Binding-site contacts:
Ligand atom O6 contacts residue GLN587 of chain 1.P at 4.4 Å.
Ligand atom C8 contacts residue ASN168 of chain 1.P at 4.4 Å.
Ligand atom C7 contacts residue THR590 of chain 1.P at 4.4 Å.
Ligand atom O7 contacts residue ASN168 of chain 1.P at 3.5 Å (h-bond).
Ligand atom O5 contacts residue ASN168 of chain 1.P at 2.4 Å (h-bond).
Ligand atom C3 contacts residue ASN168 of chain 1.P at 3.8 Å.
Ligand atom C2 contacts residue ASN168 of chain 1.P at 2.5 Å.
Ligand atom C7 contacts residue ASN168 of chain 1.P at 3.3 Å.
Ligand atom C8 contacts residue CYS418 of chain 1.A at 3.4 Å (hydrophobic).
Ligand atom N2 contacts residue ASN168 of chain 1.P at 2.9 Å (h-bond).
Ligand atom C4 contacts residue ASN168 of chain 1.P at 4.3 Å.
Ligand atom C2 contacts residue GLN587 of chain 1.P at 4.5 Å.
Ligand atom C5 contacts residue ASN168 of chain 1.P at 3.7 Å.
Ligand atom C1 contacts residue ASN168 of chain 1.P at 1.4 Å.
Ligand atom O7 contacts residue THR590 of chain 1.P at 4.0 Å.
Ligand atom C8 contacts residue THR590 of chain 1.P at 4.5 Å.
Ligand atom O7 contacts residue GLN587 of chain 1.P at 3.8 Å.

Sequence of chain 1.A:
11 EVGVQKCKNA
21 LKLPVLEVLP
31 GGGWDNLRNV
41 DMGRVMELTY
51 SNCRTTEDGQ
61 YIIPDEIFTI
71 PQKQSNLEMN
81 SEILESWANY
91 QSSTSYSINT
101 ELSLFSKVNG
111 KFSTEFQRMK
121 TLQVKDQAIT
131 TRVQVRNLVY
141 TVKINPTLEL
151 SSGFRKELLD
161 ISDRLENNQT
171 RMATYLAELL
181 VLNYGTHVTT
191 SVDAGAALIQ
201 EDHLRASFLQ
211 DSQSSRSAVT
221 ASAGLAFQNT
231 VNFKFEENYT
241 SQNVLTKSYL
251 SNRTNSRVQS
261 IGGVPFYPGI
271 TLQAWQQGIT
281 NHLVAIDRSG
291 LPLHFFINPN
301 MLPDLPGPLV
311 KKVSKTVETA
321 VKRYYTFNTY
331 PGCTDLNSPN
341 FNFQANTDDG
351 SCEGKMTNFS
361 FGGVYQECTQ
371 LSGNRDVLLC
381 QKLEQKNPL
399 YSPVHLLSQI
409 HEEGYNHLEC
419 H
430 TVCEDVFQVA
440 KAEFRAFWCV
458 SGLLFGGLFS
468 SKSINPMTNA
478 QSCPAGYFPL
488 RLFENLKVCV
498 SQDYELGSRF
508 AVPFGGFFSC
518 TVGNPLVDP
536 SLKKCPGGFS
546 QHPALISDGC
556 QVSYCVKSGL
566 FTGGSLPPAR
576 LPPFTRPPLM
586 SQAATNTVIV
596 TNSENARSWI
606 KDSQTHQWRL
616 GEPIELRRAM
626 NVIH

Sequence of chain 1.P:
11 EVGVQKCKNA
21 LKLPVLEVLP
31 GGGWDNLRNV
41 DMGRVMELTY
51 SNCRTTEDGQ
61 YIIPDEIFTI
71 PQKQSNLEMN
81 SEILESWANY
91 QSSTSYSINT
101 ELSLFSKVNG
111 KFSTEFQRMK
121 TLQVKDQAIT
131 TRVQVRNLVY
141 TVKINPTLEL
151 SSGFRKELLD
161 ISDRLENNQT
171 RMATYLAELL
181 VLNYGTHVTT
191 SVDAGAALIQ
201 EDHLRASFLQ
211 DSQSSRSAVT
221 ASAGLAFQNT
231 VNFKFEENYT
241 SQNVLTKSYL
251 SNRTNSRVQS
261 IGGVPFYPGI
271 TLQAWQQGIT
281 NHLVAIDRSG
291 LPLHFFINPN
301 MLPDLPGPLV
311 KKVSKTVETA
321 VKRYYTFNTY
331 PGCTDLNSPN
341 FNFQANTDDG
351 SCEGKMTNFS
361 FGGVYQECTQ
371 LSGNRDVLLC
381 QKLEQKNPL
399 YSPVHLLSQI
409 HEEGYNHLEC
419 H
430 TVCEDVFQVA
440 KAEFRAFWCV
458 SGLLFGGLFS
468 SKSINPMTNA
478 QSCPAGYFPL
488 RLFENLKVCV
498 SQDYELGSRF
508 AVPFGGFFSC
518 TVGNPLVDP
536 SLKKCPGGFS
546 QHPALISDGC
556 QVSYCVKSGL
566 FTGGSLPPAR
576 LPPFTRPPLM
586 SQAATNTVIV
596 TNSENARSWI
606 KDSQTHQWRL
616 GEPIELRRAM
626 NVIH

This small molecule binds to this protein.
Small molecule (SMILES): CC(=O)N[C@H]1[C@H](O[C@H]2[C@H](O)[C@@H](NC(C)=O)CO[C@@H]2CO)O[C@H](CO)[C@@H](O)[C@@H]1O